A small-molecule ligand and the protein it binds are described below.
Small molecule (SMILES): O=[N+]([O-])c1cc(S(=O)(=O)C(F)(F)F)ccc1Nc1cc(F)cc(Cl)c1

Binding-site contacts:
Ligand atom F1 contacts residue SER71 of chain 1.A at 3.4 Å.
Ligand atom C12 contacts residue HIS15 of chain 1.A at 3.6 Å.
Ligand atom F4 contacts residue SER13 of chain 1.A at 3.7 Å.
Ligand atom F2 contacts residue VAL69 of chain 1.A at 3.2 Å.
Ligand atom C8 contacts residue MET76 of chain 1.A at 3.7 Å (hydrophobic).
Ligand atom C12 contacts residue SER13 of chain 1.A at 3.5 Å.
Ligand atom C5 contacts residue TYR74 of chain 1.A at 3.4 Å (hydrophobic).
Ligand atom O1 contacts residue MET56 of chain 1.A at 3.2 Å.
Ligand atom O3 contacts residue MET19 of chain 1.A at 3.4 Å.
Ligand atom C9 contacts residue TYR74 of chain 1.A at 3.6 Å (hydrophobic).
Ligand atom C10 contacts residue TYR74 of chain 1.A at 3.6 Å (hydrophobic).
Ligand atom O2 contacts residue HIS60 of chain 1.A at 3.6 Å.
Ligand atom N2 contacts residue HIS15 of chain 1.A at 3.5 Å (h-bond).
Ligand atom F2 contacts residue GLY90 of chain 1.A at 3.4 Å.
Ligand atom C6 contacts residue TYR48 of chain 1.A at 3.5 Å (hydrophobic).
Ligand atom O4 contacts residue HIS15 of chain 1.A at 3.1 Å.
Ligand atom F1 contacts residue THR88 of chain 1.A at 3.0 Å.
Ligand atom CL1 contacts residue TYR48 of chain 1.A at 3.5 Å.
Ligand atom O1 contacts residue SER71 of chain 1.A at 3.3 Å.
Ligand atom F3 contacts residue VAL69 of chain 1.A at 2.7 Å.
Ligand atom O1 contacts residue SER59 of chain 1.A at 3.4 Å.
Ligand atom F4 contacts residue ASN108 of chain 1.A at 3.2 Å.
Ligand atom O4 contacts residue MET19 of chain 1.A at 3.7 Å.
Ligand atom C7 contacts residue VAL69 of chain 1.A at 3.5 Å (hydrophobic).
Ligand atom F3 contacts residue SER71 of chain 1.A at 3.5 Å.
Ligand atom C6 contacts residue MET56 of chain 1.A at 3.4 Å (hydrophobic).
Ligand atom N1 contacts residue MET19 of chain 1.A at 3.4 Å.
Ligand atom C4 contacts residue TYR48 of chain 1.A at 3.5 Å (hydrophobic).
Ligand atom N1 contacts residue CYS106 of chain 1.A at 3.5 Å (h-bond).
Ligand atom C3 contacts residue CYS106 of chain 1.A at 3.6 Å (hydrophobic).
Ligand atom F1 contacts residue VAL69 of chain 1.A at 3.7 Å.
Ligand atom CL1 contacts residue MET76 of chain 1.A at 3.6 Å.
Ligand atom F3 contacts residue VAL70 of chain 1.A at 3.6 Å.
Ligand atom C10 contacts residue ALA44 of chain 1.A at 3.7 Å (hydrophobic).
Ligand atom C12 contacts residue ASN108 of chain 1.A at 3.5 Å.
Ligand atom C5 contacts residue TYR48 of chain 1.A at 3.3 Å (hydrophobic).
Ligand atom O3 contacts residue ILE104 of chain 1.A at 3.2 Å.
Ligand atom C13 contacts residue PHE21 of chain 1.A at 3.7 Å (hydrophobic).
Ligand atom F2 contacts residue LEU63 of chain 1.A at 3.4 Å.
Ligand atom F4 contacts residue PHE11 of chain 1.A at 3.1 Å.

Sequence of chain 1.A:
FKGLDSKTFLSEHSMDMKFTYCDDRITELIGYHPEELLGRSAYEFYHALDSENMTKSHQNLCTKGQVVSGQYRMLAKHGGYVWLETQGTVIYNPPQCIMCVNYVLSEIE